This small molecule binds to this protein.
Small molecule (SMILES): CC(=O)N[C@H]1[C@H](O[C@H]2[C@H](O)[C@@H](NC(C)=O)CO[C@@H]2CO)O[C@H](CO)[C@@H](O)[C@@H]1O

Sequence of chain 4.E:
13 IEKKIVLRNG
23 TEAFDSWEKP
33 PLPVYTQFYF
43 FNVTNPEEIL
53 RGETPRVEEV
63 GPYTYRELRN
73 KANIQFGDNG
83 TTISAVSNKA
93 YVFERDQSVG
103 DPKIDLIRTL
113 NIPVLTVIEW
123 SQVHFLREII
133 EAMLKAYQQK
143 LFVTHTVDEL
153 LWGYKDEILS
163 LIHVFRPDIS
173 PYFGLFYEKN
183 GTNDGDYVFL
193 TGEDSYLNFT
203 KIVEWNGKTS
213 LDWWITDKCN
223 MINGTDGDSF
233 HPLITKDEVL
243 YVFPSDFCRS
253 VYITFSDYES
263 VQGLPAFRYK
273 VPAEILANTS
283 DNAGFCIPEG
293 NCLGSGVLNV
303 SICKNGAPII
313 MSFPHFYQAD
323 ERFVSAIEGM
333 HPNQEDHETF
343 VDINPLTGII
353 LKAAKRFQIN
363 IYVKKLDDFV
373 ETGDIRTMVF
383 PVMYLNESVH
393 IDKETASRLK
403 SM

Binding-site contacts:
Ligand atom C1 contacts residue ASN182 of chain 4.E at 1.4 Å.
Ligand atom O7 contacts residue ASN182 of chain 4.E at 2.9 Å (h-bond).
Ligand atom C1 contacts residue TYR93 of chain 4.E at 3.8 Å (hydrophobic).
Ligand atom C5 contacts residue ASN182 of chain 4.E at 3.6 Å.
Ligand atom C3 contacts residue TYR93 of chain 4.E at 3.8 Å (hydrophobic).
Ligand atom C8 contacts residue ASP150 of chain 4.E at 4.3 Å.
Ligand atom O4 contacts residue VAL94 of chain 4.E at 3.7 Å.
Ligand atom C2 contacts residue TYR93 of chain 4.E at 3.8 Å (hydrophobic).
Ligand atom C2 contacts residue VAL94 of chain 4.E at 4.3 Å (hydrophobic).
Ligand atom O7 contacts residue TRP154 of chain 4.E at 4.5 Å.
Ligand atom C7 contacts residue TYR93 of chain 4.E at 4.3 Å (hydrophobic).
Ligand atom C3 contacts residue VAL94 of chain 4.E at 4.4 Å (hydrophobic).
Ligand atom C8 contacts residue TYR93 of chain 4.E at 4.4 Å (hydrophobic).
Ligand atom O7 contacts residue VAL94 of chain 4.E at 3.5 Å.
Ligand atom C7 contacts residue TRP154 of chain 4.E at 4.5 Å (hydrophobic).
Ligand atom C3 contacts residue ASN182 of chain 4.E at 3.8 Å.
Ligand atom O3 contacts residue VAL94 of chain 4.E at 4.5 Å.
Ligand atom N2 contacts residue ASN182 of chain 4.E at 2.9 Å (h-bond).
Ligand atom C7 contacts residue ASN182 of chain 4.E at 3.1 Å.
Ligand atom O7 contacts residue LEU70 of chain 4.E at 3.7 Å.
Ligand atom C2 contacts residue ASN182 of chain 4.E at 2.5 Å.
Ligand atom N2 contacts residue TYR93 of chain 4.E at 3.3 Å (h-bond).
Ligand atom C8 contacts residue TRP154 of chain 4.E at 3.6 Å (hydrophobic).
Ligand atom C4 contacts residue ASN182 of chain 4.E at 4.3 Å.
Ligand atom C8 contacts residue ASN182 of chain 4.E at 4.3 Å.
Ligand atom O5 contacts residue ASN182 of chain 4.E at 2.4 Å (h-bond).